Sequence of chain 1.B:
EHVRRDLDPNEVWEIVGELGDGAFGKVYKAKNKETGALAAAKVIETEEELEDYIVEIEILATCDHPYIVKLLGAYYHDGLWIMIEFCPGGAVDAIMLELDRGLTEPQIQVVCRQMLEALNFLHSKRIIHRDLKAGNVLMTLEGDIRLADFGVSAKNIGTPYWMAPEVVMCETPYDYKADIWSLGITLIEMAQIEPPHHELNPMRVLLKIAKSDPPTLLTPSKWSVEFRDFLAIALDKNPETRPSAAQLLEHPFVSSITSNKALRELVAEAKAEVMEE

Binding-site contacts:
Ligand atom O37 contacts residue ASP160 of chain 1.B at 2.8 Å (salt-bridge).
Ligand atom O11 contacts residue LEU27 of chain 1.B at 3.6 Å.
Ligand atom C23 contacts residue PRO99 of chain 1.B at 3.7 Å (hydrophobic).
Ligand atom C38 contacts residue ASP160 of chain 1.B at 3.5 Å.
Ligand atom O13 contacts residue LEU27 of chain 1.B at 3.3 Å.
Ligand atom C23 contacts residue LEU27 of chain 1.B at 3.7 Å (hydrophobic).
Ligand atom C16 contacts residue PHE161 of chain 1.B at 3.4 Å (hydrophobic).
Ligand atom C17 contacts residue ALA159 of chain 1.B at 3.4 Å (hydrophobic).
Ligand atom C5 contacts residue LEU149 of chain 1.B at 3.6 Å (hydrophobic).
Ligand atom N35 contacts residue ASP160 of chain 1.B at 3.5 Å.
Ligand atom C15 contacts residue PHE161 of chain 1.B at 3.5 Å (hydrophobic).
Ligand atom C8 contacts residue LEU149 of chain 1.B at 3.6 Å (hydrophobic).
Ligand atom N7 contacts residue CYS98 of chain 1.B at 3.1 Å (h-bond).
Ligand atom C43 contacts residue ASP160 of chain 1.B at 3.6 Å.
Ligand atom C4 contacts residue LEU149 of chain 1.B at 3.5 Å (hydrophobic).
Ligand atom N7 contacts residue GLU96 of chain 1.B at 3.7 Å.
Ligand atom C8 contacts residue ALA48 of chain 1.B at 3.6 Å (hydrophobic).
Ligand atom C9 contacts residue ILE95 of chain 1.B at 3.5 Å (hydrophobic).
Ligand atom C9 contacts residue ALA48 of chain 1.B at 3.5 Å (hydrophobic).
Ligand atom C10 contacts residue LEU149 of chain 1.B at 3.5 Å (hydrophobic).
Ligand atom C38 contacts residue LEU70 of chain 1.B at 3.7 Å (hydrophobic).
Ligand atom C9 contacts residue LEU149 of chain 1.B at 3.5 Å (hydrophobic).
Ligand atom N7 contacts residue LEU149 of chain 1.B at 3.6 Å.
Ligand atom C3 contacts residue CYS98 of chain 1.B at 3.4 Å (hydrophobic).
Ligand atom C39 contacts residue LEU70 of chain 1.B at 3.5 Å (hydrophobic).
Ligand atom C10 contacts residue ALA48 of chain 1.B at 3.7 Å (hydrophobic).
Ligand atom C24 contacts residue PRO99 of chain 1.B at 3.3 Å (hydrophobic).
Ligand atom C8 contacts residue ILE95 of chain 1.B at 3.7 Å (hydrophobic).
Ligand atom F44 contacts residue LEU133 of chain 1.B at 3.5 Å.
Ligand atom C40 contacts residue LEU158 of chain 1.B at 3.5 Å (hydrophobic).
Ligand atom N7 contacts residue PHE97 of chain 1.B at 3.7 Å.
Ligand atom O14 contacts residue PHE161 of chain 1.B at 3.4 Å.
Ligand atom C34 contacts residue ASP160 of chain 1.B at 3.4 Å.
Ligand atom F21 contacts residue VAL35 of chain 1.B at 3.3 Å.
Ligand atom O36 contacts residue ILE93 of chain 1.B at 3.4 Å.
Ligand atom C23 contacts residue CYS98 of chain 1.B at 3.3 Å (hydrophobic).
Ligand atom C2 contacts residue LEU27 of chain 1.B at 3.4 Å (hydrophobic).
Ligand atom F44 contacts residue HIS140 of chain 1.B at 3.5 Å.
Ligand atom C40 contacts residue ILE78 of chain 1.B at 3.7 Å (hydrophobic).
Ligand atom C8 contacts residue GLU96 of chain 1.B at 3.2 Å.

This protein binds this small molecule.
Small molecule (SMILES): COc1cc2c(Oc3ccc(NC(=O)C4(C(=O)Nc5ccc(F)cc5)CC4)cc3F)ccnc2cc1OCCCN1CCOCC1